A protein and the small-molecule ligand that binds it are described below.
Small molecule (SMILES): Cc1cccc(O)c1

Sequence of chain 1.A:
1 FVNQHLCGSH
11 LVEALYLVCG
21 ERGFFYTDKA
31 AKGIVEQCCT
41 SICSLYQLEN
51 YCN

Sequence of chain 1.B:
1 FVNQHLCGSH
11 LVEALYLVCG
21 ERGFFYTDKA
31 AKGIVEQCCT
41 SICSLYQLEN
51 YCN

Binding-site contacts:
Ligand atom C1 contacts residue CYS43 of chain 1.E at 3.9 Å (hydrophobic).
Ligand atom C7 contacts residue LEU48 of chain 1.E at 4.1 Å (hydrophobic).
Ligand atom O1 contacts residue CYS38 of chain 1.E at 2.7 Å (h-bond).
Ligand atom C2 contacts residue HIS5 of chain 1.A at 3.8 Å.
Ligand atom C6 contacts residue HIS5 of chain 1.A at 4.4 Å.
Ligand atom C4 contacts residue HIS10 of chain 1.E at 4.3 Å.
Ligand atom C5 contacts residue CYS38 of chain 1.E at 4.5 Å (hydrophobic).
Ligand atom C6 contacts residue CYS38 of chain 1.E at 3.2 Å (hydrophobic).
Ligand atom C6 contacts residue CYS7 of chain 1.E at 4.3 Å (hydrophobic).
Ligand atom C7 contacts residue LEU45 of chain 1.E at 4.5 Å (hydrophobic).
Ligand atom O1 contacts residue CYS43 of chain 1.E at 3.0 Å (h-bond).
Ligand atom C5 contacts residue CYS7 of chain 1.E at 4.4 Å (hydrophobic).
Ligand atom O1 contacts residue ILE42 of chain 1.E at 3.5 Å.
Ligand atom C5 contacts residue LEU11 of chain 1.E at 3.7 Å (hydrophobic).
Ligand atom O1 contacts residue VAL2 of chain 1.A at 4.2 Å.
Ligand atom C1 contacts residue HIS5 of chain 1.A at 4.2 Å.
Ligand atom C4 contacts residue LEU11 of chain 1.E at 4.0 Å (hydrophobic).
Ligand atom C7 contacts residue HIS5 of chain 1.A at 3.6 Å.
Ligand atom C3 contacts residue LEU11 of chain 1.E at 4.2 Å (hydrophobic).
Ligand atom C4 contacts residue HIS5 of chain 1.A at 3.5 Å.
Ligand atom C5 contacts residue HIS10 of chain 1.E at 4.4 Å.
Ligand atom O1 contacts residue SER41 of chain 1.E at 3.5 Å (h-bond).
Ligand atom C2 contacts residue CYS43 of chain 1.E at 3.5 Å (hydrophobic).
Ligand atom C1 contacts residue LEU11 of chain 1.E at 4.0 Å (hydrophobic).
Ligand atom C1 contacts residue ILE42 of chain 1.E at 4.2 Å (hydrophobic).
Ligand atom C5 contacts residue LEU6 of chain 1.A at 4.2 Å (hydrophobic).
Ligand atom C6 contacts residue VAL2 of chain 1.A at 4.5 Å (hydrophobic).
Ligand atom C7 contacts residue ALA14 of chain 1.E at 3.9 Å (hydrophobic).
Ligand atom C7 contacts residue CYS43 of chain 1.E at 4.5 Å (hydrophobic).
Ligand atom C2 contacts residue ILE42 of chain 1.E at 4.4 Å (hydrophobic).
Ligand atom C3 contacts residue HIS5 of chain 1.A at 3.3 Å.
Ligand atom C5 contacts residue HIS5 of chain 1.A at 4.1 Å.
Ligand atom C2 contacts residue LEU11 of chain 1.E at 4.4 Å (hydrophobic).
Ligand atom C1 contacts residue CYS38 of chain 1.E at 3.4 Å (hydrophobic).
Ligand atom C6 contacts residue LEU11 of chain 1.E at 3.7 Å (hydrophobic).
Ligand atom C7 contacts residue LEU17 of chain 1.B at 3.6 Å (hydrophobic).

Sequence of chain 1.E:
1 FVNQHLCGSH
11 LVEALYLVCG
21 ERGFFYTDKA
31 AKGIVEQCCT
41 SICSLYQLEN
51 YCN